The protein below binds the small molecule below.
Small molecule (SMILES): CCOC(=O)c1ccc(OCCC2CCN(c3ccc(C)nn3)CC2)cc1

Binding-site contacts:
Ligand atom C4 contacts residue VAL196 of chain 1.B at 3.9 Å (hydrophobic).
Ligand atom C17 contacts residue PHE237 of chain 1.B at 3.7 Å (hydrophobic).
Ligand atom C3 contacts residue ALA24 of chain 1.D at 3.5 Å (hydrophobic).
Ligand atom C17 contacts residue TYR112 of chain 1.B at 3.8 Å (hydrophobic).
Ligand atom C2 contacts residue TYR159 of chain 1.B at 3.5 Å (hydrophobic).
Ligand atom C18 contacts residue TYR112 of chain 1.B at 3.7 Å (hydrophobic).
Ligand atom C1 contacts residue PRO181 of chain 1.B at 3.7 Å (hydrophobic).
Ligand atom N6 contacts residue VAL196 of chain 1.B at 3.9 Å.
Ligand atom O23 contacts residue TYR112 of chain 1.B at 3.5 Å.
Ligand atom N3 contacts residue LEU240 of chain 1.B at 3.5 Å.
Ligand atom C18 contacts residue PHE237 of chain 1.B at 3.6 Å (hydrophobic).
Ligand atom C12 contacts residue PHE237 of chain 1.B at 3.5 Å (hydrophobic).
Ligand atom C4 contacts residue TYR159 of chain 1.B at 3.5 Å (hydrophobic).
Ligand atom N4 contacts residue LEU240 of chain 1.B at 3.6 Å.
Ligand atom C21 contacts residue TYR112 of chain 1.B at 3.3 Å (hydrophobic).
Ligand atom C10 contacts residue MET132 of chain 1.B at 3.3 Å (hydrophobic).
Ligand atom N4 contacts residue LEU134 of chain 1.B at 3.7 Å.
Ligand atom C11 contacts residue LEU134 of chain 1.B at 3.8 Å (hydrophobic).
Ligand atom C8 contacts residue VAL199 of chain 1.B at 3.7 Å (hydrophobic).
Ligand atom C21 contacts residue PHE237 of chain 1.B at 3.7 Å (hydrophobic).
Ligand atom C2 contacts residue ILE194 of chain 1.B at 3.5 Å (hydrophobic).
Ligand atom N3 contacts residue TYR159 of chain 1.B at 3.9 Å.
Ligand atom O22 contacts residue TYR205 of chain 1.B at 3.8 Å.
Ligand atom C7 contacts residue TYR159 of chain 1.B at 3.7 Å (hydrophobic).
Ligand atom N3 contacts residue ILE194 of chain 1.B at 3.6 Å.
Ligand atom C13 contacts residue VAL199 of chain 1.B at 3.7 Å (hydrophobic).
Ligand atom C5 contacts residue VAL196 of chain 1.B at 3.8 Å (hydrophobic).
Ligand atom O22 contacts residue TYR112 of chain 1.B at 3.5 Å.
Ligand atom C25 contacts residue SER206 of chain 1.B at 3.8 Å.
Ligand atom C13 contacts residue MET132 of chain 1.B at 3.8 Å (hydrophobic).
Ligand atom C8 contacts residue VAL196 of chain 1.B at 3.6 Å (hydrophobic).
Ligand atom O14 contacts residue MET132 of chain 1.B at 3.4 Å.
Ligand atom C10 contacts residue ILE110 of chain 1.B at 3.5 Å (hydrophobic).
Ligand atom C25 contacts residue ASP236 of chain 1.B at 3.5 Å.
Ligand atom C11 contacts residue ILE110 of chain 1.B at 3.6 Å (hydrophobic).
Ligand atom C19 contacts residue TYR205 of chain 1.B at 3.7 Å (hydrophobic).
Ligand atom O23 contacts residue PHE237 of chain 1.B at 3.8 Å.
Ligand atom C3 contacts residue TYR159 of chain 1.B at 3.6 Å (hydrophobic).
Ligand atom C7 contacts residue VAL196 of chain 1.B at 3.6 Å (hydrophobic).
Ligand atom C20 contacts residue TYR205 of chain 1.B at 3.5 Å (hydrophobic).

Sequence of chain 1.B:
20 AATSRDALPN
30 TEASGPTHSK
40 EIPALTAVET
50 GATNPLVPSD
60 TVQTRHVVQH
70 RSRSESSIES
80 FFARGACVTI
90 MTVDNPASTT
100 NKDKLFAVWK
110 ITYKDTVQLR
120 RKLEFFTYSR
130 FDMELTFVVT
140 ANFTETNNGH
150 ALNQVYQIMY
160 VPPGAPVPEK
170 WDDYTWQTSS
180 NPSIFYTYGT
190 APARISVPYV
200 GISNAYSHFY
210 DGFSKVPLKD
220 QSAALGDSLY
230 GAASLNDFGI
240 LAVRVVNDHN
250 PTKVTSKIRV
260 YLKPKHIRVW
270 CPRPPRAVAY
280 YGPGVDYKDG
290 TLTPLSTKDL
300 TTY

Sequence of chain 1.D:
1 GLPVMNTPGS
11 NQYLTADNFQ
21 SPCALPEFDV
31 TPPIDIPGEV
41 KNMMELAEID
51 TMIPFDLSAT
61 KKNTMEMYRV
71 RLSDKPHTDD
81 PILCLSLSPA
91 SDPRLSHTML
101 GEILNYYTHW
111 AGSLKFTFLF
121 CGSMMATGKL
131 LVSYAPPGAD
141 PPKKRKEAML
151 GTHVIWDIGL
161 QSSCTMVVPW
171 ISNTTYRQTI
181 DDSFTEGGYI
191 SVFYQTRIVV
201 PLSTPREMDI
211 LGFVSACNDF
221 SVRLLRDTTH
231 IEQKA